Binding-site contacts:
Ligand atom C1 contacts residue THR68 of chain 1.A at 3.1 Å.
Ligand atom C10 contacts residue PRO71 of chain 1.A at 3.8 Å (hydrophobic).
Ligand atom C7 contacts residue ALA70 of chain 1.A at 4.3 Å (hydrophobic).
Ligand atom C1 contacts residue GLN78 of chain 1.A at 4.4 Å.
Ligand atom C6 contacts residue ALA70 of chain 1.A at 3.7 Å (hydrophobic).
Ligand atom C2 contacts residue LEU80 of chain 1.A at 4.3 Å (hydrophobic).
Ligand atom O2 contacts residue PRO71 of chain 1.A at 3.9 Å.
Ligand atom N1 contacts residue PRO77 of chain 1.A at 4.3 Å.
Ligand atom C8 contacts residue SER74 of chain 1.A at 3.9 Å.
Ligand atom C6 contacts residue PRO71 of chain 1.A at 4.4 Å (hydrophobic).
Ligand atom C4 contacts residue PRO77 of chain 1.A at 3.8 Å (hydrophobic).
Ligand atom C5 contacts residue ALA70 of chain 1.A at 4.2 Å (hydrophobic).
Ligand atom C8 contacts residue ALA70 of chain 1.A at 4.5 Å (hydrophobic).
Ligand atom C3 contacts residue PRO77 of chain 1.A at 3.9 Å (hydrophobic).
Ligand atom C2 contacts residue ALA70 of chain 1.A at 4.3 Å (hydrophobic).
Ligand atom N2 contacts residue PRO71 of chain 1.A at 3.9 Å.
Ligand atom C1 contacts residue ALA70 of chain 1.A at 3.5 Å (hydrophobic).
Ligand atom O1 contacts residue GLN23 of chain 1.A at 4.2 Å.
Ligand atom N1 contacts residue PRO71 of chain 1.A at 4.2 Å.
Ligand atom O1 contacts residue LEU80 of chain 1.A at 3.6 Å.
Ligand atom O1 contacts residue PRO77 of chain 1.A at 4.0 Å.
Ligand atom C9 contacts residue PRO71 of chain 1.A at 4.0 Å (hydrophobic).
Ligand atom O1 contacts residue LEU79 of chain 1.A at 3.8 Å.
Ligand atom C1 contacts residue LEU79 of chain 1.A at 4.3 Å (hydrophobic).
Ligand atom C1 contacts residue LEU69 of chain 1.A at 3.8 Å (hydrophobic).
Ligand atom C8 contacts residue PRO71 of chain 1.A at 3.8 Å (hydrophobic).
Ligand atom C7 contacts residue PRO71 of chain 1.A at 3.6 Å (hydrophobic).
Ligand atom C2 contacts residue PRO77 of chain 1.A at 4.1 Å (hydrophobic).
Ligand atom C11 contacts residue PRO71 of chain 1.A at 3.7 Å (hydrophobic).
Ligand atom C8 contacts residue ARG75 of chain 1.A at 4.3 Å.
Ligand atom O2 contacts residue ALA70 of chain 1.A at 3.6 Å.
Ligand atom C5 contacts residue PRO77 of chain 1.A at 3.8 Å (hydrophobic).
Ligand atom C1 contacts residue LEU80 of chain 1.A at 3.9 Å (hydrophobic).
Ligand atom C6 contacts residue PRO77 of chain 1.A at 4.4 Å (hydrophobic).
Ligand atom C2 contacts residue THR68 of chain 1.A at 4.4 Å.
Ligand atom N1 contacts residue ALA70 of chain 1.A at 3.8 Å.
Ligand atom C9 contacts residue SER74 of chain 1.A at 3.9 Å.
Ligand atom C3 contacts residue GLN23 of chain 1.A at 3.5 Å.

This small molecule binds to this protein.
Small molecule (SMILES): Cc1occc1C(=O)Nc1ccncc1

Sequence of chain 1.A:
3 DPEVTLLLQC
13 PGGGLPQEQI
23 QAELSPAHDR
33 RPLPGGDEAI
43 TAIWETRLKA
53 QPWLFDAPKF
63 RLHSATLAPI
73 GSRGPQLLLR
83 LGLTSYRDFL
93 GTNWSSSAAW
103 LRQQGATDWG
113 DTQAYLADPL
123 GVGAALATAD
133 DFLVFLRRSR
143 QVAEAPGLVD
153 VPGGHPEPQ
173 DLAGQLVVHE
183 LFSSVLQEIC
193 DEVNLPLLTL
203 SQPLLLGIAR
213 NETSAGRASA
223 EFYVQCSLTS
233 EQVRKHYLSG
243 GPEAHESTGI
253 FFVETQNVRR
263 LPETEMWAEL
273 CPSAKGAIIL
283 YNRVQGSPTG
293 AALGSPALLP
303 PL